Sequence of chain 1.B:
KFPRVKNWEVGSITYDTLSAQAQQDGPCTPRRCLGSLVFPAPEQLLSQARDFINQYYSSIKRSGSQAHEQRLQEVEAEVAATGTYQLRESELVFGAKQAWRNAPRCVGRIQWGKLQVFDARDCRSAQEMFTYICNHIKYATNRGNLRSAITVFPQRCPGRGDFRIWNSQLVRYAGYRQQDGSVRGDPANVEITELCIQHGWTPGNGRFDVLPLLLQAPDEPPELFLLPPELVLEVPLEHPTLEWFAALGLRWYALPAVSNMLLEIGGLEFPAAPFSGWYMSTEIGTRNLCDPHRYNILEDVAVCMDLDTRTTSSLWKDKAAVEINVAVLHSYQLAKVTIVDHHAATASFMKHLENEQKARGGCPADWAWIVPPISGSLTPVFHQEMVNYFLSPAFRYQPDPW

A protein and the small-molecule ligand that binds it are described below.
Small molecule (SMILES): Cc1cc(N)nc2cc(CNCCc3ccc(C#N)cc3)ccc12

Sequence of chain 1.A:
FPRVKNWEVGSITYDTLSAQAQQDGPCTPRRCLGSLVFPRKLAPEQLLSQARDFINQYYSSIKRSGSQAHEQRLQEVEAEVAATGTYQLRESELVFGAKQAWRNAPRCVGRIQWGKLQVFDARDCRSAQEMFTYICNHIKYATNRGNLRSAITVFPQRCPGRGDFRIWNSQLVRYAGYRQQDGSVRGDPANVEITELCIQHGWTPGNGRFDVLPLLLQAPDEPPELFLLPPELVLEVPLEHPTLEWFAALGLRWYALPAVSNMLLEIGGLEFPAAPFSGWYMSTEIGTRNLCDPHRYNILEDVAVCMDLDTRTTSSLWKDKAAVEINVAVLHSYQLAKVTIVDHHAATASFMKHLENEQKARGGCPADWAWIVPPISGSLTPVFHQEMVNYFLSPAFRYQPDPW

Binding-site contacts:
Ligand atom C15 contacts residue HEM1 of chain 1.E at 3.4 Å.
Ligand atom C02 contacts residue HEM1 of chain 1.E at 3.5 Å.
Ligand atom N02 contacts residue HEM1 of chain 1.E at 3.3 Å.
Ligand atom C27 contacts residue PHE65 of chain 1.A at 3.5 Å (hydrophobic).
Ligand atom N28 contacts residue PHE65 of chain 1.A at 3.3 Å.
Ligand atom C23 contacts residue VAL64 of chain 1.A at 4.1 Å (hydrophobic).
Ligand atom N02 contacts residue PRO294 of chain 1.A at 3.9 Å.
Ligand atom C10 contacts residue GLU321 of chain 1.A at 3.4 Å.
Ligand atom C22 contacts residue TRP407 of chain 1.A at 4.1 Å (hydrophobic).
Ligand atom C11 contacts residue HEM1 of chain 1.E at 3.3 Å.
Ligand atom C21 contacts residue HEM1 of chain 1.E at 3.9 Å.
Ligand atom C11 contacts residue PHE313 of chain 1.A at 3.6 Å (hydrophobic).
Ligand atom C07 contacts residue HEM1 of chain 1.E at 3.7 Å.
Ligand atom C02 contacts residue GLU321 of chain 1.A at 3.5 Å.
Ligand atom C03 contacts residue HEM1 of chain 1.E at 3.0 Å.
Ligand atom C27 contacts residue TRP34 of chain 1.B at 4.1 Å (hydrophobic).
Ligand atom C06 contacts residue VAL296 of chain 1.A at 3.6 Å (hydrophobic).
Ligand atom N28 contacts residue TRP34 of chain 1.B at 3.6 Å.
Ligand atom C24 contacts residue PHE65 of chain 1.A at 4.1 Å (hydrophobic).
Ligand atom C09 contacts residue GLU321 of chain 1.A at 3.2 Å.
Ligand atom C12 contacts residue HEM1 of chain 1.E at 3.1 Å.
Ligand atom C08 contacts residue VAL296 of chain 1.A at 4.1 Å (hydrophobic).
Ligand atom C15 contacts residue TRP407 of chain 1.A at 4.1 Å (hydrophobic).
Ligand atom C05 contacts residue HEM1 of chain 1.E at 3.9 Å.
Ligand atom C06 contacts residue HEM1 of chain 1.E at 3.9 Å.
Ligand atom C04 contacts residue HEM1 of chain 1.E at 3.6 Å.
Ligand atom C02 contacts residue PRO294 of chain 1.A at 4.0 Å (hydrophobic).
Ligand atom N02 contacts residue TRP316 of chain 1.A at 2.7 Å (h-bond).
Ligand atom N02 contacts residue GLU321 of chain 1.A at 2.8 Å (salt-bridge).
Ligand atom C08 contacts residue HEM1 of chain 1.E at 3.6 Å.
Ligand atom N02 contacts residue MET318 of chain 1.A at 4.1 Å.
Ligand atom N01 contacts residue GLU321 of chain 1.A at 2.7 Å (salt-bridge).
Ligand atom N01 contacts residue HEM1 of chain 1.E at 3.7 Å.
Ligand atom C09 contacts residue HEM1 of chain 1.E at 3.5 Å.
Ligand atom C14 contacts residue HEM1 of chain 1.E at 3.4 Å.
Ligand atom C02 contacts residue TRP316 of chain 1.A at 3.8 Å (hydrophobic).
Ligand atom N02 contacts residue TYR317 of chain 1.A at 3.7 Å.
Ligand atom C07 contacts residue VAL296 of chain 1.A at 3.3 Å (hydrophobic).
Ligand atom C10 contacts residue HEM1 of chain 1.E at 3.8 Å.
Ligand atom N13 contacts residue HEM1 of chain 1.E at 3.0 Å (h-bond).